A protein and the small-molecule ligand that binds it are described below.
Small molecule (SMILES): CC(=O)N[C@@H]1[C@@H](O)[C@H](O)[C@@H](CO)O[C@H]1O

Binding-site contacts:
Ligand atom O7 contacts residue ASN32 of chain 1.E at 3.6 Å (h-bond).
Ligand atom C5 contacts residue THR312 of chain 1.E at 4.4 Å.
Ligand atom O6 contacts residue THR312 of chain 1.E at 4.5 Å.
Ligand atom C1 contacts residue ASN32 of chain 1.E at 1.4 Å.
Ligand atom C1 contacts residue THR312 of chain 1.E at 3.8 Å.
Ligand atom C3 contacts residue ASN32 of chain 1.E at 3.8 Å.
Ligand atom C2 contacts residue ASN32 of chain 1.E at 2.5 Å.
Ligand atom C4 contacts residue ASN32 of chain 1.E at 4.3 Å.
Ligand atom O6 contacts residue LEU52 of chain 1.F at 4.0 Å.
Ligand atom C7 contacts residue ASN32 of chain 1.E at 3.4 Å.
Ligand atom C6 contacts residue LEU52 of chain 1.F at 4.0 Å (hydrophobic).
Ligand atom N2 contacts residue ASN32 of chain 1.E at 2.9 Å (h-bond).
Ligand atom C8 contacts residue ASN32 of chain 1.E at 4.5 Å.
Ligand atom O5 contacts residue THR312 of chain 1.E at 3.3 Å (h-bond).
Ligand atom C5 contacts residue ASN32 of chain 1.E at 3.7 Å.
Ligand atom C6 contacts residue THR312 of chain 1.E at 4.4 Å.
Ligand atom O5 contacts residue ASN32 of chain 1.E at 2.4 Å (h-bond).

Sequence of chain 1.F:
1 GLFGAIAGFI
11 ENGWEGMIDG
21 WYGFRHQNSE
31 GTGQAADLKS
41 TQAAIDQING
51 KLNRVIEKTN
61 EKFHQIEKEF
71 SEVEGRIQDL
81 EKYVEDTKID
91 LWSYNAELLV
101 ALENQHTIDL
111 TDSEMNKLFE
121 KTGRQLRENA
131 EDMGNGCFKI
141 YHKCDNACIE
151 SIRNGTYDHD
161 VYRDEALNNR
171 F

Sequence of chain 1.E:
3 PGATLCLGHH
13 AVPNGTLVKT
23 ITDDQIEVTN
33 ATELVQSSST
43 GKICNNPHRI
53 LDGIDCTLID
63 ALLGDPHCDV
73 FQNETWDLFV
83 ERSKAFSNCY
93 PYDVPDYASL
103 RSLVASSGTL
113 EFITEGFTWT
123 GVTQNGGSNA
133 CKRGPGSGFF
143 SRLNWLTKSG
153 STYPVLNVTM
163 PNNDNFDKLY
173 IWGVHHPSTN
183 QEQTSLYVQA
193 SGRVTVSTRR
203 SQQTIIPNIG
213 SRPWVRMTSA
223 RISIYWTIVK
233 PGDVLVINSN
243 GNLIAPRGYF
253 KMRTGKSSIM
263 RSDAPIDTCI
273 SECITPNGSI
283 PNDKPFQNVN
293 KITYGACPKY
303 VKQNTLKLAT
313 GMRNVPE